This protein binds this small molecule.
Small molecule (SMILES): Cc1c(Cl)cc(Cl)c2nc(CCc3nc4cc(Cl)ccc4s3)nn12

Binding-site contacts:
Ligand atom C14 contacts residue MET267 of chain 1.B at 3.7 Å (hydrophobic).
Ligand atom C13 contacts residue MET267 of chain 1.B at 3.7 Å (hydrophobic).
Ligand atom C20 contacts residue MET267 of chain 1.B at 3.8 Å (hydrophobic).
Ligand atom S12 contacts residue GLY279 of chain 1.B at 3.6 Å.
Ligand atom C18 contacts residue PHE283 of chain 1.B at 3.6 Å (hydrophobic).
Ligand atom N9 contacts residue PHE283 of chain 1.B at 3.7 Å.
Ligand atom C20 contacts residue PRO266 of chain 1.B at 3.8 Å (hydrophobic).
Ligand atom C3 contacts residue PHE283 of chain 1.B at 3.5 Å (hydrophobic).
Ligand atom CL21 contacts residue GLU275 of chain 1.B at 3.2 Å.
Ligand atom CL23 contacts residue LEU229 of chain 1.B at 3.5 Å.
Ligand atom C17 contacts residue GLU275 of chain 1.B at 3.7 Å.
Ligand atom N7 contacts residue GLN280 of chain 1.B at 3.0 Å (h-bond).
Ligand atom N10 contacts residue TYR247 of chain 1.B at 2.6 Å (h-bond).
Ligand atom CL21 contacts residue PRO266 of chain 1.B at 3.6 Å.
Ligand atom C14 contacts residue GLY279 of chain 1.B at 3.5 Å.
Ligand atom C22 contacts residue GLN280 of chain 1.B at 3.5 Å.
Ligand atom N6 contacts residue PHE283 of chain 1.B at 3.7 Å.
Ligand atom C19 contacts residue TYR247 of chain 1.B at 3.8 Å (hydrophobic).
Ligand atom C5 contacts residue PHE283 of chain 1.B at 3.5 Å (hydrophobic).
Ligand atom C15 contacts residue TYR247 of chain 1.B at 3.6 Å (hydrophobic).
Ligand atom C8 contacts residue GLN280 of chain 1.B at 3.8 Å.
Ligand atom C13 contacts residue TYR247 of chain 1.B at 3.5 Å (hydrophobic).
Ligand atom C19 contacts residue PHE250 of chain 1.B at 3.7 Å (hydrophobic).
Ligand atom C19 contacts residue MET267 of chain 1.B at 3.6 Å (hydrophobic).
Ligand atom C17 contacts residue MET267 of chain 1.B at 3.7 Å (hydrophobic).
Ligand atom C22 contacts residue ILE246 of chain 1.B at 3.8 Å (hydrophobic).
Ligand atom C13 contacts residue GLY279 of chain 1.B at 3.5 Å.
Ligand atom C1 contacts residue PHE283 of chain 1.B at 3.6 Å (hydrophobic).
Ligand atom C3 contacts residue ILE246 of chain 1.B at 3.8 Å (hydrophobic).
Ligand atom C11 contacts residue GLY279 of chain 1.B at 3.6 Å.
Ligand atom C11 contacts residue TYR247 of chain 1.B at 3.6 Å (hydrophobic).
Ligand atom N9 contacts residue PHE250 of chain 1.B at 3.6 Å.
Ligand atom C2 contacts residue PHE283 of chain 1.B at 3.7 Å (hydrophobic).
Ligand atom C1 contacts residue LEU229 of chain 1.B at 3.6 Å (hydrophobic).
Ligand atom C8 contacts residue PHE250 of chain 1.B at 3.8 Å (hydrophobic).
Ligand atom C15 contacts residue MET267 of chain 1.B at 3.6 Å (hydrophobic).
Ligand atom C4 contacts residue PHE283 of chain 1.B at 3.5 Å (hydrophobic).
Ligand atom C22 contacts residue VAL232 of chain 1.B at 3.7 Å (hydrophobic).
Ligand atom CL21 contacts residue LYS272 of chain 1.B at 3.3 Å.
Ligand atom N10 contacts residue MET267 of chain 1.B at 3.8 Å.

Sequence of chain 1.B:
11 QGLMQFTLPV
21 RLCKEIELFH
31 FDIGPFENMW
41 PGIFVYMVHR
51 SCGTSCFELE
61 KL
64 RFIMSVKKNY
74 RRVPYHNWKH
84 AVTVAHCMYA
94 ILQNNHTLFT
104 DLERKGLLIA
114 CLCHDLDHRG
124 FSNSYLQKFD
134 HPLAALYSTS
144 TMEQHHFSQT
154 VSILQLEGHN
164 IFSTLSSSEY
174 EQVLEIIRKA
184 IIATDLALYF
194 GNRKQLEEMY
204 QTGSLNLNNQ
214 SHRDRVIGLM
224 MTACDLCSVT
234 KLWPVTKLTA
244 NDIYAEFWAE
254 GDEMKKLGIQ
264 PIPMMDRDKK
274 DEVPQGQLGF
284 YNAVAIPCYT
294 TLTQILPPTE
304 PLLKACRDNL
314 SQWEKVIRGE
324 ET